The protein below binds the small molecule below.
Small molecule (SMILES): O=C(COc1ccccc1P(=O)(O)O)NC1CCCC1

Sequence of chain 2.A:
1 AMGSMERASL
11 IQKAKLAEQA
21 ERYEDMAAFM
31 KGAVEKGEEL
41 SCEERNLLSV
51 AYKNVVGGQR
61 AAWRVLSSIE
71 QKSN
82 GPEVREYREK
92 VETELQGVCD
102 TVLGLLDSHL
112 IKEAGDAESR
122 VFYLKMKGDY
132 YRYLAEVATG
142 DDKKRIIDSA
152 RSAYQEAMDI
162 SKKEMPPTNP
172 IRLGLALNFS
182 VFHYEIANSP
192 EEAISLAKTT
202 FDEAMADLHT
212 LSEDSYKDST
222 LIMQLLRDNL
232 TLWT

Binding-site contacts:
Ligand atom NAN contacts residue ARG60 of chain 2.A at 4.4 Å.
Ligand atom CAR contacts residue GLY57 of chain 2.A at 3.5 Å.
Ligand atom OAH contacts residue ASN179 of chain 2.A at 4.1 Å.
Ligand atom CAR contacts residue ALA61 of chain 2.A at 4.3 Å (hydrophobic).
Ligand atom CAQ contacts residue GLY57 of chain 2.A at 4.3 Å.
Ligand atom PAG contacts residue ARG133 of chain 2.A at 3.7 Å.
Ligand atom OAJ contacts residue ARG60 of chain 2.A at 2.8 Å (salt-bridge).
Ligand atom OAI contacts residue ARG60 of chain 2.A at 3.0 Å (salt-bridge).
Ligand atom OAJ contacts residue VAL182 of chain 2.A at 4.4 Å.
Ligand atom CAP contacts residue ARG60 of chain 2.A at 4.4 Å.
Ligand atom CAC contacts residue ARG133 of chain 2.A at 4.4 Å.
Ligand atom CAD contacts residue ASN179 of chain 2.A at 3.4 Å.
Ligand atom OAJ contacts residue TYR134 of chain 2.A at 4.1 Å.
Ligand atom CAD contacts residue ARG133 of chain 2.A at 4.0 Å.
Ligand atom OAJ contacts residue ARG133 of chain 2.A at 2.8 Å (salt-bridge).
Ligand atom CAE contacts residue VAL182 of chain 2.A at 3.8 Å (hydrophobic).
Ligand atom CAR contacts residue ARG60 of chain 2.A at 3.8 Å.
Ligand atom CAE contacts residue LEU178 of chain 2.A at 3.8 Å (hydrophobic).
Ligand atom CAS contacts residue ARG60 of chain 2.A at 3.9 Å.
Ligand atom OAH contacts residue ARG133 of chain 2.A at 2.8 Å (salt-bridge).
Ligand atom CAF contacts residue ASN230 of chain 2.A at 4.5 Å.
Ligand atom PAG contacts residue TYR134 of chain 2.A at 3.9 Å.
Ligand atom CAF contacts residue VAL182 of chain 2.A at 3.9 Å (hydrophobic).
Ligand atom CAT contacts residue ARG64 of chain 2.A at 3.4 Å.
Ligand atom PAG contacts residue ARG60 of chain 2.A at 3.7 Å.
Ligand atom OAH contacts residue ARG60 of chain 2.A at 4.0 Å.
Ligand atom OAI contacts residue LYS53 of chain 2.A at 4.5 Å.
Ligand atom CAT contacts residue ARG60 of chain 2.A at 4.0 Å.
Ligand atom CAQ contacts residue ALA61 of chain 2.A at 4.1 Å (hydrophobic).
Ligand atom CAA contacts residue VAL182 of chain 2.A at 4.4 Å (hydrophobic).
Ligand atom CAE contacts residue ASN179 of chain 2.A at 3.2 Å.
Ligand atom CAD contacts residue VAL182 of chain 2.A at 4.3 Å (hydrophobic).
Ligand atom CAQ contacts residue ARG60 of chain 2.A at 3.7 Å.
Ligand atom CAQ contacts residue ARG64 of chain 2.A at 3.9 Å.
Ligand atom OAI contacts residue TYR134 of chain 2.A at 4.2 Å.
Ligand atom OAH contacts residue TYR134 of chain 2.A at 2.7 Å (h-bond).
Ligand atom CAF contacts residue LEU178 of chain 2.A at 4.0 Å (hydrophobic).